Binding-site contacts:
Ligand atom O1S contacts residue ARG98 of chain 3.A at 3.6 Å.
Ligand atom C2 contacts residue ARG98 of chain 3.A at 3.4 Å.
Ligand atom C13 contacts residue ARG224 of chain 3.A at 4.1 Å.
Ligand atom S1 contacts residue ARG98 of chain 3.A at 4.4 Å.
Ligand atom O3S contacts residue THR226 of chain 3.A at 4.0 Å.
Ligand atom C15 contacts residue ARG224 of chain 3.A at 3.3 Å.
Ligand atom C1 contacts residue ARG224 of chain 3.A at 3.8 Å.
Ligand atom C3 contacts residue ARG224 of chain 3.A at 3.5 Å.
Ligand atom C16 contacts residue TRP117 of chain 3.A at 3.7 Å (hydrophobic).
Ligand atom C2 contacts residue ARG224 of chain 3.A at 3.8 Å.
Ligand atom C14 contacts residue ARG224 of chain 3.A at 4.5 Å.
Ligand atom O1S contacts residue ASP228 of chain 3.A at 3.6 Å.
Ligand atom C3 contacts residue ARG98 of chain 3.A at 3.2 Å.
Ligand atom N1 contacts residue ARG98 of chain 3.A at 4.3 Å.
Ligand atom C1 contacts residue ARG98 of chain 3.A at 3.2 Å.
Ligand atom C16 contacts residue ARG224 of chain 3.A at 4.0 Å.
Ligand atom N1 contacts residue TRP117 of chain 3.A at 4.1 Å.
Ligand atom O1S contacts residue THR226 of chain 3.A at 4.3 Å.
Ligand atom C3 contacts residue TRP117 of chain 3.A at 3.5 Å (hydrophobic).
Ligand atom C15 contacts residue TRP117 of chain 3.A at 4.2 Å (hydrophobic).
Ligand atom N1 contacts residue ARG224 of chain 3.A at 4.2 Å.

The small molecule below binds the protein below.
Small molecule (SMILES): CCCCCCCCCCCC[N+](C)(C)CCCS(=O)(=O)O

Sequence of chain 3.A:
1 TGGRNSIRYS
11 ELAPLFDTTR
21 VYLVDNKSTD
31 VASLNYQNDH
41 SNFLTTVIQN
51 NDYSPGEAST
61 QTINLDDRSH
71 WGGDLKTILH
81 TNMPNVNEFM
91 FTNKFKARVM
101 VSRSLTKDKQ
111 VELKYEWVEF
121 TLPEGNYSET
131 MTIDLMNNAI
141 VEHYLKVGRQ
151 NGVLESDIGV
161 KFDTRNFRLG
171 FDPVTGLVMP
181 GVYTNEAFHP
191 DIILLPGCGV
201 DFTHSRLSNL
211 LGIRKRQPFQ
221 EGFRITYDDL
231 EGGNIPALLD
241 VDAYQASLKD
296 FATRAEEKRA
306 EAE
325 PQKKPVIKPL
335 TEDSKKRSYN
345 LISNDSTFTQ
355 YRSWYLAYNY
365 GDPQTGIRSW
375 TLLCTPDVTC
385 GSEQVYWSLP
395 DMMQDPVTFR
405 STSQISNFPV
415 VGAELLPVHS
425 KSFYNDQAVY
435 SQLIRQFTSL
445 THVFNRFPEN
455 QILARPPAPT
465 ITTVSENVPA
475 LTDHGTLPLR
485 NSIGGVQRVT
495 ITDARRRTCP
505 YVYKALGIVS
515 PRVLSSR